The protein below binds the small molecule below.
Small molecule (SMILES): CC(=O)N[C@@H]1[C@@H](O)[C@H](O)[C@@H](CO)O[C@H]1O

Sequence of chain 3.A:
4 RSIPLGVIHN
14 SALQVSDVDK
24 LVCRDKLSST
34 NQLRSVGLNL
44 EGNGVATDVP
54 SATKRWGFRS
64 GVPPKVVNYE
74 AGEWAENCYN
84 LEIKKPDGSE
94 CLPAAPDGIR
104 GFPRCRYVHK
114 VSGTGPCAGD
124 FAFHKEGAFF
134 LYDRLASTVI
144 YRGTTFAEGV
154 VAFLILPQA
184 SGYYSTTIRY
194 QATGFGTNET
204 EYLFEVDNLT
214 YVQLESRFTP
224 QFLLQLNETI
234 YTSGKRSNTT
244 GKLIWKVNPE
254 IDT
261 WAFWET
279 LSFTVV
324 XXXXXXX

Binding-site contacts:
Ligand atom C2 contacts residue ASN241 of chain 3.A at 2.2 Å.
Ligand atom C2 contacts residue GLY237 of chain 3.A at 4.1 Å.
Ligand atom C3 contacts residue ASN241 of chain 3.A at 3.6 Å.
Ligand atom O3 contacts residue LYS238 of chain 3.A at 4.1 Å.
Ligand atom C5 contacts residue ASN241 of chain 3.A at 3.5 Å.
Ligand atom C4 contacts residue LYS238 of chain 3.A at 4.5 Å.
Ligand atom O7 contacts residue GLY237 of chain 3.A at 4.1 Å.
Ligand atom C1 contacts residue ASN241 of chain 3.A at 1.4 Å.
Ligand atom O6 contacts residue ASN241 of chain 3.A at 4.2 Å.
Ligand atom C4 contacts residue GLY237 of chain 3.A at 3.8 Å.
Ligand atom O5 contacts residue ARG239 of chain 3.A at 4.3 Å.
Ligand atom C3 contacts residue GLY237 of chain 3.A at 3.6 Å.
Ligand atom C4 contacts residue ARG239 of chain 3.A at 4.5 Å.
Ligand atom C6 contacts residue ASN241 of chain 3.A at 4.3 Å.
Ligand atom O4 contacts residue LYS238 of chain 3.A at 3.6 Å.
Ligand atom N2 contacts residue ASN241 of chain 3.A at 2.9 Å (h-bond).
Ligand atom C4 contacts residue ASN241 of chain 3.A at 3.9 Å.
Ligand atom O5 contacts residue ASN241 of chain 3.A at 2.2 Å (h-bond).
Ligand atom C7 contacts residue ASN241 of chain 3.A at 3.5 Å.
Ligand atom O3 contacts residue GLY237 of chain 3.A at 2.6 Å (h-bond).
Ligand atom O4 contacts residue GLY237 of chain 3.A at 4.1 Å.
Ligand atom O7 contacts residue ASN241 of chain 3.A at 3.6 Å.
Ligand atom C6 contacts residue LEU246 of chain 3.A at 4.4 Å (hydrophobic).